Binding-site contacts:
Ligand atom C07 contacts residue PHE107 of chain 1.B at 4.0 Å (hydrophobic).
Ligand atom C12 contacts residue LEU94 of chain 1.B at 3.9 Å (hydrophobic).
Ligand atom O14 contacts residue LEU94 of chain 1.B at 3.7 Å.
Ligand atom C02 contacts residue LEU228 of chain 1.B at 3.8 Å (hydrophobic).
Ligand atom C04 contacts residue LEU49 of chain 1.B at 3.5 Å (hydrophobic).
Ligand atom C09 contacts residue GLU56 of chain 1.B at 3.2 Å.
Ligand atom C08 contacts residue ALA53 of chain 1.B at 3.9 Å (hydrophobic).
Ligand atom O01 contacts residue LEU243 of chain 1.B at 4.1 Å.
Ligand atom C24 contacts residue ALA53 of chain 1.B at 3.6 Å (hydrophobic).
Ligand atom C03 contacts residue MET46 of chain 1.B at 3.4 Å (hydrophobic).
Ligand atom C18 contacts residue MET124 of chain 1.B at 3.4 Å (hydrophobic).
Ligand atom C04 contacts residue MET46 of chain 1.B at 4.0 Å (hydrophobic).
Ligand atom C23 contacts residue ALA53 of chain 1.B at 3.7 Å (hydrophobic).
Ligand atom C19 contacts residue HIS227 of chain 1.B at 4.1 Å.
Ligand atom C03 contacts residue LEU49 of chain 1.B at 3.8 Å (hydrophobic).
Ligand atom C13 contacts residue PHE107 of chain 1.B at 3.9 Å (hydrophobic).
Ligand atom F20 contacts residue MET124 of chain 1.B at 3.9 Å.
Ligand atom C21 contacts residue GLY224 of chain 1.B at 3.7 Å.
Ligand atom C03 contacts residue THR50 of chain 1.B at 3.7 Å.
Ligand atom O14 contacts residue MET91 of chain 1.B at 3.5 Å.
Ligand atom O01 contacts residue THR50 of chain 1.B at 2.7 Å (h-bond).
Ligand atom O11 contacts residue LEU90 of chain 1.B at 3.8 Å.
Ligand atom C02 contacts residue THR50 of chain 1.B at 3.5 Å.
Ligand atom C24 contacts residue LEU228 of chain 1.B at 4.0 Å (hydrophobic).
Ligand atom C21 contacts residue LEU228 of chain 1.B at 3.4 Å (hydrophobic).
Ligand atom C10 contacts residue ARG97 of chain 1.B at 3.8 Å.
Ligand atom F20 contacts residue HIS227 of chain 1.B at 3.1 Å.
Ligand atom F20 contacts residue ILE127 of chain 1.B at 3.1 Å.
Ligand atom F20 contacts residue GLY224 of chain 1.B at 4.0 Å.
Ligand atom O11 contacts residue ARG97 of chain 1.B at 2.6 Å (salt-bridge).
Ligand atom O01 contacts residue LEU228 of chain 1.B at 3.9 Å.
Ligand atom C18 contacts residue ILE127 of chain 1.B at 3.7 Å (hydrophobic).
Ligand atom C10 contacts residue GLU56 of chain 1.B at 3.3 Å.
Ligand atom O11 contacts residue GLU56 of chain 1.B at 2.6 Å (salt-bridge).
Ligand atom C08 contacts residue LEU49 of chain 1.B at 4.0 Å (hydrophobic).
Ligand atom C12 contacts residue LEU90 of chain 1.B at 3.5 Å (hydrophobic).
Ligand atom C03 contacts residue LEU228 of chain 1.B at 4.0 Å (hydrophobic).
Ligand atom C22 contacts residue LEU228 of chain 1.B at 3.9 Å (hydrophobic).
Ligand atom C10 contacts residue LEU90 of chain 1.B at 4.0 Å (hydrophobic).
Ligand atom C19 contacts residue ILE127 of chain 1.B at 3.8 Å (hydrophobic).

Sequence of chain 1.B:
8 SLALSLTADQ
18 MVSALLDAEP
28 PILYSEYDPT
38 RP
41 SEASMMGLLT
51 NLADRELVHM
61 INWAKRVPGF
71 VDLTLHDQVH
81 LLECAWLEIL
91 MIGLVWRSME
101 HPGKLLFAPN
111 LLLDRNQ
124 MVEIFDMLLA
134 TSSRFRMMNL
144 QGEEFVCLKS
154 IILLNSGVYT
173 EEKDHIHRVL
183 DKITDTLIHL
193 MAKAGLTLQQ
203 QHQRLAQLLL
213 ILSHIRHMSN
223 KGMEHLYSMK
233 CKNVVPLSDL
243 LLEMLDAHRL

A protein and the small-molecule ligand that binds it are described below.
Small molecule (SMILES): Oc1ccc(/C(=N\c2ccc(F)cc2)c2ccc(O)cc2O)cc1